Sequence of chain 1.A:
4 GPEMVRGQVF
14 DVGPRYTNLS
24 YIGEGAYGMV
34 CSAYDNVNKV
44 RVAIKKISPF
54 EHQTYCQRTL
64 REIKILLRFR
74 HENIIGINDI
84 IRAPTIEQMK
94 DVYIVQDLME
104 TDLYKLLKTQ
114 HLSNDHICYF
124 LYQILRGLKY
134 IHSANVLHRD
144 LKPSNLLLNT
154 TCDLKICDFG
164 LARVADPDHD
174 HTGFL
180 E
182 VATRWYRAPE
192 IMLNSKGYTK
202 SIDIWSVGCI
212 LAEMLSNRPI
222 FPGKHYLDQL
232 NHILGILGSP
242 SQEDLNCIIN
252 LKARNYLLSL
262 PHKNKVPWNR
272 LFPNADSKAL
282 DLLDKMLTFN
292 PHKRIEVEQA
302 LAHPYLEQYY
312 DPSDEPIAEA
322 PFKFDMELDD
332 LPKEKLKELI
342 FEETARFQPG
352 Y

The small molecule below binds the protein below.
Small molecule (SMILES): Clc1ncccc1Cc1nnc2cc(-c3ccnc(NC4CCOCC4)n3)ccn12

Binding-site contacts:
Ligand atom C8 contacts residue MET102 of chain 1.A at 3.5 Å (hydrophobic).
Ligand atom CL1 contacts residue GLU27 of chain 1.A at 3.6 Å.
Ligand atom C5 contacts residue GLN99 of chain 1.A at 3.4 Å.
Ligand atom C23 contacts residue ASP161 of chain 1.A at 3.5 Å.
Ligand atom C5 contacts residue LEU150 of chain 1.A at 3.4 Å (hydrophobic).
Ligand atom N7 contacts residue MET102 of chain 1.A at 2.8 Å (h-bond).
Ligand atom C13 contacts residue GLU103 of chain 1.A at 3.7 Å.
Ligand atom N21 contacts residue LYS48 of chain 1.A at 3.0 Å (salt-bridge).
Ligand atom O11 contacts residue GLU103 of chain 1.A at 3.7 Å.
Ligand atom C10 contacts residue LYS108 of chain 1.A at 3.7 Å.
Ligand atom N1 contacts residue ASP100 of chain 1.A at 3.7 Å.
Ligand atom C6 contacts residue ASP100 of chain 1.A at 3.2 Å.
Ligand atom C29 contacts residue LYS48 of chain 1.A at 3.7 Å.
Ligand atom CL1 contacts residue GLY26 of chain 1.A at 3.5 Å.
Ligand atom C6 contacts residue ALA46 of chain 1.A at 3.5 Å (hydrophobic).
Ligand atom C25 contacts residue VAL33 of chain 1.A at 3.6 Å (hydrophobic).
Ligand atom C27 contacts residue GLY31 of chain 1.A at 3.6 Å.
Ligand atom N1 contacts residue LEU101 of chain 1.A at 3.7 Å.
Ligand atom N26 contacts residue GLY28 of chain 1.A at 3.4 Å (h-bond).
Ligand atom O11 contacts residue THR104 of chain 1.A at 3.6 Å.
Ligand atom C10 contacts residue ASP105 of chain 1.A at 3.5 Å.
Ligand atom C6 contacts residue LEU150 of chain 1.A at 3.5 Å (hydrophobic).
Ligand atom O11 contacts residue LYS108 of chain 1.A at 2.8 Å (salt-bridge).
Ligand atom N3 contacts residue LEU150 of chain 1.A at 3.7 Å.
Ligand atom N21 contacts residue ASP161 of chain 1.A at 3.4 Å.
Ligand atom C13 contacts residue MET102 of chain 1.A at 3.4 Å (hydrophobic).
Ligand atom C5 contacts residue ALA46 of chain 1.A at 3.6 Å (hydrophobic).
Ligand atom C9 contacts residue THR104 of chain 1.A at 3.7 Å.
Ligand atom C27 contacts residue GLY28 of chain 1.A at 3.2 Å.
Ligand atom N1 contacts residue MET102 of chain 1.A at 2.9 Å (h-bond).
Ligand atom CL1 contacts residue VAL33 of chain 1.A at 3.5 Å.
Ligand atom C12 contacts residue LYS108 of chain 1.A at 3.2 Å.
Ligand atom N7 contacts residue LEU101 of chain 1.A at 3.5 Å.
Ligand atom C10 contacts residue THR104 of chain 1.A at 3.7 Å.
Ligand atom N26 contacts residue GLU27 of chain 1.A at 3.2 Å.
Ligand atom C19 contacts residue GLN99 of chain 1.A at 3.5 Å.
Ligand atom C29 contacts residue ASP161 of chain 1.A at 3.6 Å.
Ligand atom C27 contacts residue GLU27 of chain 1.A at 3.6 Å.
Ligand atom N22 contacts residue LYS48 of chain 1.A at 3.5 Å (salt-bridge).
Ligand atom C4 contacts residue LEU150 of chain 1.A at 3.8 Å (hydrophobic).